Sequence of chain 1.A:
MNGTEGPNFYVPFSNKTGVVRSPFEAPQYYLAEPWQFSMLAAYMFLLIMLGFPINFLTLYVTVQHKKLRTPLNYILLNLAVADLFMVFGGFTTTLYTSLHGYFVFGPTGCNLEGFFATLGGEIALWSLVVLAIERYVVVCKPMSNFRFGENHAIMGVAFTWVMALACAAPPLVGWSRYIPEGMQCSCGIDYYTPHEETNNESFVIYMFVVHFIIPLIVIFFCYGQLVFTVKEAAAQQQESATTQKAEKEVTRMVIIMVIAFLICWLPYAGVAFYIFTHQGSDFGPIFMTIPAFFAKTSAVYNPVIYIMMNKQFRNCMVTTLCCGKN

The protein below binds the small molecule below.
Small molecule (SMILES): OC[C@H]1O[C@H](O[C@H]2O[C@H](CO)[C@@H](O)[C@H](O)[C@H]2O)[C@H](O)[C@@H](O)[C@@H]1O

Binding-site contacts:
Ligand atom O4 contacts residue TYR74 of chain 1.A at 4.5 Å.
Ligand atom O3 contacts residue LYS66 of chain 1.A at 2.8 Å.
Ligand atom O2 contacts residue ARG69 of chain 1.A at 3.8 Å.
Ligand atom O2 contacts residue TYR74 of chain 1.A at 4.3 Å.
Ligand atom C5 contacts residue GLU150 of chain 1.A at 4.2 Å.
Ligand atom C1 contacts residue ARG69 of chain 1.A at 4.1 Å.
Ligand atom C4 contacts residue GLU150 of chain 1.A at 3.9 Å.
Ligand atom C2 contacts residue ARG69 of chain 1.A at 4.4 Å.
Ligand atom O4 contacts residue LYS66 of chain 1.A at 4.4 Å.
Ligand atom C3 contacts residue LYS66 of chain 1.A at 3.6 Å.
Ligand atom C3 contacts residue TYR74 of chain 1.A at 3.7 Å (hydrophobic).
Ligand atom O4 contacts residue ARG69 of chain 1.A at 4.3 Å.
Ligand atom C3 contacts residue ARG69 of chain 1.A at 4.1 Å.
Ligand atom O5 contacts residue ARG69 of chain 1.A at 3.4 Å (salt-bridge).
Ligand atom O2 contacts residue LYS66 of chain 1.A at 4.2 Å.
Ligand atom O3 contacts residue TYR74 of chain 1.A at 4.0 Å.
Ligand atom O1 contacts residue ARG69 of chain 1.A at 4.0 Å.
Ligand atom O3 contacts residue GLU150 of chain 1.A at 4.2 Å.
Ligand atom C3 contacts residue GLU150 of chain 1.A at 4.2 Å.
Ligand atom C5 contacts residue ARG69 of chain 1.A at 3.8 Å.
Ligand atom O4 contacts residue GLU150 of chain 1.A at 2.7 Å (salt-bridge).
Ligand atom C4 contacts residue ARG69 of chain 1.A at 4.3 Å.